A small-molecule ligand and the protein it binds are described below.
Small molecule (SMILES): COc1ccc([C@H]2[C@@H](C)C(=O)N2c2cc(OC)c(OC)c(OC)c2)cc1O

Binding-site contacts:
Ligand atom OAT contacts residue ALA315 of chain 1.B at 3.4 Å (h-bond).
Ligand atom CAY contacts residue CYS239 of chain 1.B at 3.6 Å (hydrophobic).
Ligand atom CAA contacts residue LEU253 of chain 1.B at 3.7 Å (hydrophobic).
Ligand atom CAJ contacts residue THR179 of chain 1.A at 3.4 Å.
Ligand atom OAE contacts residue ALA248 of chain 1.B at 2.9 Å.
Ligand atom CAG contacts residue LYS252 of chain 1.B at 3.3 Å.
Ligand atom OAN contacts residue LYS350 of chain 1.B at 3.6 Å.
Ligand atom CAV contacts residue CYS239 of chain 1.B at 3.6 Å (hydrophobic).
Ligand atom CAX contacts residue CYS239 of chain 1.B at 3.8 Å (hydrophobic).
Ligand atom CAP contacts residue MET257 of chain 1.B at 3.8 Å (hydrophobic).
Ligand atom OAE contacts residue ASP249 of chain 1.B at 3.7 Å.
Ligand atom CAK contacts residue LYS350 of chain 1.B at 3.4 Å.
Ligand atom OAT contacts residue ALA314 of chain 1.B at 3.8 Å.
Ligand atom CAU contacts residue ALA352 of chain 1.B at 3.8 Å (hydrophobic).
Ligand atom OAZ contacts residue CYS239 of chain 1.B at 3.6 Å.
Ligand atom CBA contacts residue CYS239 of chain 1.B at 3.8 Å (hydrophobic).
Ligand atom OAW contacts residue CYS239 of chain 1.B at 3.7 Å.
Ligand atom CAG contacts residue ASN256 of chain 1.B at 3.5 Å.
Ligand atom CAP contacts residue LYS350 of chain 1.B at 3.7 Å.
Ligand atom CBA contacts residue LEU240 of chain 1.B at 3.8 Å (hydrophobic).
Ligand atom OAL contacts residue THR179 of chain 1.A at 3.4 Å (h-bond).
Ligand atom CAK contacts residue THR179 of chain 1.A at 3.8 Å.
Ligand atom OAZ contacts residue VAL236 of chain 1.B at 3.4 Å (h-bond).
Ligand atom CAX contacts residue GLY235 of chain 1.B at 3.3 Å.
Ligand atom CAS contacts residue ALA314 of chain 1.B at 3.8 Å (hydrophobic).
Ligand atom CAG contacts residue LEU253 of chain 1.B at 3.6 Å (hydrophobic).
Ligand atom OAL contacts residue ALA180 of chain 1.A at 3.5 Å.
Ligand atom CAM contacts residue ASN256 of chain 1.B at 3.8 Å.
Ligand atom CAO contacts residue VAL181 of chain 1.A at 3.5 Å (hydrophobic).
Ligand atom CAX contacts residue VAL236 of chain 1.B at 3.6 Å (hydrophobic).
Ligand atom CBA contacts residue VAL236 of chain 1.B at 3.6 Å (hydrophobic).
Ligand atom CAO contacts residue ASN347 of chain 1.B at 3.8 Å.
Ligand atom OAW contacts residue ILE316 of chain 1.B at 3.3 Å.
Ligand atom CAJ contacts residue LYS350 of chain 1.B at 3.5 Å.
Ligand atom CAX contacts residue ILE316 of chain 1.B at 3.3 Å (hydrophobic).
Ligand atom CAD contacts residue ALA248 of chain 1.B at 3.7 Å (hydrophobic).
Ligand atom CAU contacts residue ALA315 of chain 1.B at 3.3 Å (hydrophobic).
Ligand atom CAM contacts residue LYS350 of chain 1.B at 3.3 Å.
Ligand atom CAU contacts residue LYS350 of chain 1.B at 3.4 Å.
Ligand atom OAL contacts residue LYS350 of chain 1.B at 3.5 Å.

Sequence of chain 1.A:
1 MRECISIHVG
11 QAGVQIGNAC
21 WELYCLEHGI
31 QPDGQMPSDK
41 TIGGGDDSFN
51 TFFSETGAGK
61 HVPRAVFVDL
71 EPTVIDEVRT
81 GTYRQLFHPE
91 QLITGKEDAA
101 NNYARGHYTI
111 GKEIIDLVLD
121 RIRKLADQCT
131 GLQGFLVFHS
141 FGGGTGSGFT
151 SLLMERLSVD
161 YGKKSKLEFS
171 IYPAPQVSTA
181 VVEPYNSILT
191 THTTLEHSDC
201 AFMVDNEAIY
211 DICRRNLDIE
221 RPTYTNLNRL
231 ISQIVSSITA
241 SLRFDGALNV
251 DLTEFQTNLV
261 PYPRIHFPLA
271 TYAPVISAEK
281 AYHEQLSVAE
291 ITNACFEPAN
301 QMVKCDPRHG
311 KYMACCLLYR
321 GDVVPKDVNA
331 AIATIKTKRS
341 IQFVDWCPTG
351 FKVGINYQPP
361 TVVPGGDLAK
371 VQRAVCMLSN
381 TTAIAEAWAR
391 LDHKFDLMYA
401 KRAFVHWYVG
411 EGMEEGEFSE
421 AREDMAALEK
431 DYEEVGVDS

Sequence of chain 1.B:
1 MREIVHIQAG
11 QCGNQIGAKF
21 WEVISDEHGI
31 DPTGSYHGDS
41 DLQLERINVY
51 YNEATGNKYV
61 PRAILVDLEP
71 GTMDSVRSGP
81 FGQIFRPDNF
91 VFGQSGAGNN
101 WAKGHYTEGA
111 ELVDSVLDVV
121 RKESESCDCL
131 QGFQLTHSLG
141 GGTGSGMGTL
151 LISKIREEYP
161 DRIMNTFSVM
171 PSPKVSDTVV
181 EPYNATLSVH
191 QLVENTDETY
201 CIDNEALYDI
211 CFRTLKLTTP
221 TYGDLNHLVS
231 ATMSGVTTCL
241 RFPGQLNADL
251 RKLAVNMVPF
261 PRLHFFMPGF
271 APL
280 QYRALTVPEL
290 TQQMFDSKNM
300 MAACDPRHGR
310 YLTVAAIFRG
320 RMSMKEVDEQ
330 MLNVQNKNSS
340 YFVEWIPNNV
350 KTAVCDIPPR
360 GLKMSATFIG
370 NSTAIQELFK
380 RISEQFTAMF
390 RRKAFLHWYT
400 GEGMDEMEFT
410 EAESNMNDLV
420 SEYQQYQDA